Sequence of chain 1.A:
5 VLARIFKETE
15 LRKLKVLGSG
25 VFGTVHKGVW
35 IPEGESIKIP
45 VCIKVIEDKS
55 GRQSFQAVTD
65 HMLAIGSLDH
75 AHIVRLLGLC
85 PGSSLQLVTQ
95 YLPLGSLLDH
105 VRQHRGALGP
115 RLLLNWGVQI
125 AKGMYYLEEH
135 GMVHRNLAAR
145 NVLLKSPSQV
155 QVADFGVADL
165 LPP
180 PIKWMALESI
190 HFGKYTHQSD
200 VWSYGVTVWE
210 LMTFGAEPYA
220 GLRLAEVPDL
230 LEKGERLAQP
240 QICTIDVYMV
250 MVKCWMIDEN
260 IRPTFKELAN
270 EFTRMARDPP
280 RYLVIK

Binding-site contacts:
Ligand atom O3G contacts residue ASN140 of chain 1.A at 2.5 Å (h-bond).
Ligand atom PG contacts residue MG1 of chain 1.F at 3.5 Å.
Ligand atom C5' contacts residue GLY22 of chain 1.A at 3.6 Å.
Ligand atom N3 contacts residue LEU21 of chain 1.A at 3.6 Å.
Ligand atom O4' contacts residue VAL29 of chain 1.A at 3.5 Å.
Ligand atom O2A contacts residue LYS48 of chain 1.A at 3.2 Å (salt-bridge).
Ligand atom O2G contacts residue ARG144 of chain 1.A at 3.1 Å (salt-bridge).
Ligand atom PG contacts residue ASN140 of chain 1.A at 3.6 Å.
Ligand atom N6 contacts residue GLN94 of chain 1.A at 2.8 Å (h-bond).
Ligand atom O1G contacts residue VAL25 of chain 1.A at 3.5 Å (h-bond).
Ligand atom O1A contacts residue GLY24 of chain 1.A at 2.8 Å (h-bond).
Ligand atom O3G contacts residue MG1 of chain 1.F at 3.2 Å.
Ligand atom N7 contacts residue LEU147 of chain 1.A at 3.5 Å.
Ligand atom N1 contacts residue LEU96 of chain 1.A at 2.9 Å (h-bond).
Ligand atom PB contacts residue MG1 of chain 1.F at 3.1 Å.
Ligand atom O5' contacts residue VAL29 of chain 1.A at 3.3 Å.
Ligand atom O3G contacts residue ASN145 of chain 1.A at 3.1 Å (h-bond).
Ligand atom PG contacts residue ASN145 of chain 1.A at 3.7 Å.
Ligand atom C5 contacts residue CYS46 of chain 1.A at 3.7 Å (hydrophobic).
Ligand atom O3A contacts residue MG1 of chain 1.F at 2.4 Å.
Ligand atom O2A contacts residue VAL29 of chain 1.A at 3.3 Å.
Ligand atom N3B contacts residue ASN145 of chain 1.A at 2.9 Å (h-bond).
Ligand atom O1A contacts residue SER23 of chain 1.A at 3.0 Å.
Ligand atom N6 contacts residue LEU147 of chain 1.A at 3.5 Å.
Ligand atom C6 contacts residue LEU147 of chain 1.A at 3.6 Å (hydrophobic).
Ligand atom PA contacts residue MG1 of chain 1.F at 3.5 Å.
Ligand atom O2A contacts residue MG1 of chain 1.F at 3.3 Å.
Ligand atom C6 contacts residue GLN94 of chain 1.A at 3.8 Å.
Ligand atom N3B contacts residue MG1 of chain 1.F at 2.9 Å.
Ligand atom O2B contacts residue GLY24 of chain 1.A at 3.5 Å.
Ligand atom O1G contacts residue GLY24 of chain 1.A at 3.2 Å.
Ligand atom O5' contacts residue GLY22 of chain 1.A at 3.7 Å.
Ligand atom N3B contacts residue ARG144 of chain 1.A at 3.4 Å.
Ligand atom O2G contacts residue ASN140 of chain 1.A at 3.6 Å (h-bond).
Ligand atom C2 contacts residue LEU96 of chain 1.A at 3.2 Å (hydrophobic).
Ligand atom O2B contacts residue SER23 of chain 1.A at 3.7 Å.
Ligand atom C5 contacts residue LEU147 of chain 1.A at 3.5 Å (hydrophobic).
Ligand atom O2G contacts residue VAL25 of chain 1.A at 3.5 Å.
Ligand atom O2A contacts residue ASP158 of chain 1.A at 3.6 Å (salt-bridge).
Ligand atom O3G contacts residue ASP158 of chain 1.A at 2.8 Å (salt-bridge).

A small-molecule ligand and the protein it binds are described below.
Small molecule (SMILES): Nc1ncnc2c1ncn2[C@@H]1O[C@H](CO[P](=O)(O)O[P](=O)(O)NP(=O)(O)O)[C@@H](O)[C@H]1O